Binding-site contacts:
Ligand atom C02 contacts residue CYS191 of chain 1.B at 3.6 Å (hydrophobic).
Ligand atom C05 contacts residue ASP108 of chain 1.B at 3.8 Å.
Ligand atom O09 contacts residue THR347 of chain 1.B at 3.2 Å (h-bond).
Ligand atom O08 contacts residue GLU285 of chain 1.B at 3.3 Å (salt-bridge).
Ligand atom O07 contacts residue GLY192 of chain 1.B at 3.8 Å.
Ligand atom O03 contacts residue SER315 of chain 1.B at 3.3 Å (h-bond).
Ligand atom C04 contacts residue CYS191 of chain 1.B at 3.4 Å (hydrophobic).
Ligand atom C04 contacts residue TRP93 of chain 1.B at 3.6 Å (hydrophobic).
Ligand atom C05 contacts residue GLV1 of chain 1.N at 3.4 Å.
Ligand atom C05 contacts residue TRP93 of chain 1.B at 3.9 Å (hydrophobic).
Ligand atom O09 contacts residue GLV1 of chain 1.N at 2.9 Å (h-bond).
Ligand atom C02 contacts residue SER315 of chain 1.B at 3.3 Å.
Ligand atom O08 contacts residue GLY192 of chain 1.B at 2.8 Å (h-bond).
Ligand atom O07 contacts residue ASN313 of chain 1.B at 3.1 Å (h-bond).
Ligand atom O07 contacts residue CYS191 of chain 1.B at 3.8 Å.
Ligand atom O03 contacts residue CYS191 of chain 1.B at 3.0 Å (h-bond).
Ligand atom O01 contacts residue SER317 of chain 1.B at 3.9 Å.
Ligand atom C05 contacts residue CYS191 of chain 1.B at 3.3 Å (hydrophobic).
Ligand atom C04 contacts residue LEU348 of chain 1.B at 3.9 Å (hydrophobic).
Ligand atom O01 contacts residue SER315 of chain 1.B at 2.5 Å (h-bond).
Ligand atom C06 contacts residue GLV1 of chain 1.N at 3.5 Å.
Ligand atom O03 contacts residue HIS193 of chain 1.B at 2.8 Å (h-bond).
Ligand atom O08 contacts residue CYS191 of chain 1.B at 3.5 Å.
Ligand atom C06 contacts residue GLU285 of chain 1.B at 3.4 Å.
Ligand atom O03 contacts residue SER317 of chain 1.B at 2.5 Å (h-bond).
Ligand atom O01 contacts residue HIS193 of chain 1.B at 3.7 Å.
Ligand atom C02 contacts residue SER317 of chain 1.B at 3.4 Å.
Ligand atom C02 contacts residue HIS193 of chain 1.B at 3.5 Å.
Ligand atom C06 contacts residue ARG228 of chain 1.B at 3.9 Å.
Ligand atom O07 contacts residue HIS193 of chain 1.B at 3.4 Å (h-bond).
Ligand atom O08 contacts residue GLV1 of chain 1.N at 3.6 Å (h-bond).
Ligand atom C06 contacts residue CYS191 of chain 1.B at 3.3 Å (hydrophobic).
Ligand atom C06 contacts residue GLY192 of chain 1.B at 3.5 Å.
Ligand atom O01 contacts residue ASN313 of chain 1.B at 3.3 Å (h-bond).
Ligand atom O08 contacts residue ARG228 of chain 1.B at 3.1 Å (salt-bridge).
Ligand atom O09 contacts residue LEU348 of chain 1.B at 3.7 Å.
Ligand atom C04 contacts residue THR347 of chain 1.B at 3.9 Å.
Ligand atom O01 contacts residue THR347 of chain 1.B at 2.8 Å (h-bond).
Ligand atom O07 contacts residue GLU285 of chain 1.B at 2.6 Å (salt-bridge).
Ligand atom C02 contacts residue THR347 of chain 1.B at 3.7 Å.

Sequence of chain 1.B:
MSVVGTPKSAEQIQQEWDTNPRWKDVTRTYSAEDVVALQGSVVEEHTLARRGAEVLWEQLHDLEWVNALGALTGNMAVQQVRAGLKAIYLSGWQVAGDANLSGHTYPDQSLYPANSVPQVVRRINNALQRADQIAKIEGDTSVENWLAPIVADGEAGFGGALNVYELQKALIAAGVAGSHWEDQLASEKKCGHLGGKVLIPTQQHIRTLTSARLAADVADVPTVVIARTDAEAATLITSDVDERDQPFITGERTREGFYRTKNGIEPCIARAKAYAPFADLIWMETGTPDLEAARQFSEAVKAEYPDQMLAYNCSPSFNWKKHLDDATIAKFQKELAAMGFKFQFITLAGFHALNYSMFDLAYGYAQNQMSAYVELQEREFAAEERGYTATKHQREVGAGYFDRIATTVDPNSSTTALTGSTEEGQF

A protein and the small-molecule ligand that binds it are described below.
Small molecule (SMILES): O=C(O)[C@H]1O[C@H]1C(=O)O

Sequence of chain 1.A:
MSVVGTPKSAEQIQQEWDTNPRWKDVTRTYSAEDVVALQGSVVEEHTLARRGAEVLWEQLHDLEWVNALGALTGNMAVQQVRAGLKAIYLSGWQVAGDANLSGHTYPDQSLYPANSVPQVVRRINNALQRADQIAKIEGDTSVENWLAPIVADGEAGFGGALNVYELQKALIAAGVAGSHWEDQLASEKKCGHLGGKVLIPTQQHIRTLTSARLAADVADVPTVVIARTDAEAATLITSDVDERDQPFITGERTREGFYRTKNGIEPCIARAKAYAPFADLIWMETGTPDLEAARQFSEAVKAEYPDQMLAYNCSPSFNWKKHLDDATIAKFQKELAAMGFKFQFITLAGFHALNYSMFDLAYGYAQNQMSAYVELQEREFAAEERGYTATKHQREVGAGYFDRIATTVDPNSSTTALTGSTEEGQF